Binding-site contacts:
Ligand atom O6 contacts residue PRO26 of chain 1.A at 3.8 Å.
Ligand atom O6 contacts residue GLN29 of chain 1.A at 3.9 Å.
Ligand atom N1 contacts residue PRO26 of chain 1.A at 4.0 Å.
Ligand atom C1' contacts residue ASN84 of chain 1.A at 4.1 Å.
Ligand atom O3' contacts residue VAL31 of chain 1.A at 4.0 Å.
Ligand atom C3' contacts residue CYS80 of chain 1.A at 3.4 Å (hydrophobic).
Ligand atom O6 contacts residue TRP25 of chain 1.A at 3.8 Å.
Ligand atom C6 contacts residue TRP25 of chain 1.A at 3.8 Å (hydrophobic).
Ligand atom C4 contacts residue LEU36 of chain 1.A at 3.7 Å (hydrophobic).
Ligand atom C8 contacts residue LEU36 of chain 1.A at 3.9 Å (hydrophobic).
Ligand atom O3' contacts residue ASN79 of chain 1.A at 3.7 Å.
Ligand atom C4 contacts residue PRO26 of chain 1.A at 4.1 Å (hydrophobic).
Ligand atom N7 contacts residue LEU36 of chain 1.A at 3.7 Å.
Ligand atom N2 contacts residue LEU36 of chain 1.A at 3.5 Å.
Ligand atom N7 contacts residue PRO26 of chain 1.A at 2.7 Å (h-bond).
Ligand atom C2 contacts residue LEU36 of chain 1.A at 3.5 Å (hydrophobic).
Ligand atom N1 contacts residue TRP25 of chain 1.A at 3.1 Å.
Ligand atom C1' contacts residue ILE90 of chain 1.A at 4.3 Å (hydrophobic).
Ligand atom C3' contacts residue TYR41 of chain 1.A at 3.8 Å (hydrophobic).
Ligand atom C2 contacts residue TRP25 of chain 1.A at 4.1 Å (hydrophobic).
Ligand atom C8 contacts residue PRO26 of chain 1.A at 3.5 Å (hydrophobic).
Ligand atom C6 contacts residue LEU36 of chain 1.A at 4.0 Å (hydrophobic).
Ligand atom O1' contacts residue ASN84 of chain 1.A at 3.1 Å (h-bond).
Ligand atom C2' contacts residue ASN84 of chain 1.A at 3.4 Å.
Ligand atom O3' contacts residue CYS80 of chain 1.A at 3.6 Å.
Ligand atom N9 contacts residue LEU36 of chain 1.A at 3.9 Å.
Ligand atom C5 contacts residue LEU36 of chain 1.A at 3.6 Å (hydrophobic).
Ligand atom N7 contacts residue VAL31 of chain 1.A at 4.1 Å.
Ligand atom O3' contacts residue TYR41 of chain 1.A at 2.6 Å (h-bond).
Ligand atom C8 contacts residue VAL31 of chain 1.A at 3.5 Å (hydrophobic).
Ligand atom C2' contacts residue TYR41 of chain 1.A at 3.7 Å (hydrophobic).
Ligand atom C5 contacts residue PRO26 of chain 1.A at 3.5 Å (hydrophobic).
Ligand atom C3' contacts residue ASN84 of chain 1.A at 3.1 Å.
Ligand atom N3 contacts residue LEU36 of chain 1.A at 3.8 Å.
Ligand atom N2 contacts residue TRP25 of chain 1.A at 4.2 Å.
Ligand atom O1' contacts residue ILE90 of chain 1.A at 3.9 Å.
Ligand atom C2' contacts residue VAL31 of chain 1.A at 3.7 Å (hydrophobic).
Ligand atom N1 contacts residue LEU36 of chain 1.A at 3.8 Å.
Ligand atom C6 contacts residue PRO26 of chain 1.A at 3.6 Å (hydrophobic).
Ligand atom C3' contacts residue ASN79 of chain 1.A at 4.3 Å.

Sequence of chain 1.A:
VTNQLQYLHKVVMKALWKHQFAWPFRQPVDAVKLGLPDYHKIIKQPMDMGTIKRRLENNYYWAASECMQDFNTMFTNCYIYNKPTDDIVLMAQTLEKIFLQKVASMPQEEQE

A small-molecule ligand and the protein it binds are described below.
Small molecule (SMILES): Nc1nc2c(ncn2COCCO)c(=O)[nH]1